Sequence of chain 11.C:
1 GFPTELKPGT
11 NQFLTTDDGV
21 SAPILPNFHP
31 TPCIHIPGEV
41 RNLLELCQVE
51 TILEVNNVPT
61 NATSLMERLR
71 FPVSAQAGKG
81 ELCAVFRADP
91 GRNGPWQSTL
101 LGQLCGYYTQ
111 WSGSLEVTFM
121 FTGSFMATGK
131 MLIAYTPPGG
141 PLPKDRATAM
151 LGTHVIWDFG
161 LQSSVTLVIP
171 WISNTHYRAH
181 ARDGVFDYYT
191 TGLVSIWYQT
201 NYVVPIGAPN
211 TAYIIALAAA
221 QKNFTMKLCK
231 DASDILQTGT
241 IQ

Binding-site contacts:
Ligand atom CAR contacts residue TYR201 of chain 11.A at 3.4 Å (hydrophobic).
Ligand atom CAG contacts residue TRP203 of chain 11.A at 3.7 Å (hydrophobic).
Ligand atom CAN contacts residue PHE135 of chain 11.A at 3.7 Å (hydrophobic).
Ligand atom CAX contacts residue TRP203 of chain 11.A at 3.5 Å (hydrophobic).
Ligand atom CAG contacts residue ASN228 of chain 11.A at 3.2 Å.
Ligand atom CAK contacts residue PHE135 of chain 11.A at 3.7 Å (hydrophobic).
Ligand atom CAJ contacts residue ILE24 of chain 11.C at 3.9 Å (hydrophobic).
Ligand atom CAA contacts residue SER178 of chain 11.A at 3.5 Å.
Ligand atom CBA contacts residue ASN228 of chain 11.A at 3.7 Å.
Ligand atom CAA contacts residue TYR153 of chain 11.A at 3.9 Å (hydrophobic).
Ligand atom CAL contacts residue PHE155 of chain 11.A at 3.7 Å (hydrophobic).
Ligand atom CAS contacts residue ASN228 of chain 11.A at 3.8 Å.
Ligand atom OAC contacts residue TRP203 of chain 11.A at 3.9 Å.
Ligand atom CAH contacts residue ASP112 of chain 11.A at 3.4 Å.
Ligand atom CAH contacts residue THR114 of chain 11.A at 3.8 Å.
Ligand atom CAJ contacts residue PHE155 of chain 11.A at 3.7 Å (hydrophobic).
Ligand atom CAA contacts residue VAL179 of chain 11.A at 3.4 Å (hydrophobic).
Ligand atom NBD contacts residue ASN228 of chain 11.A at 3.9 Å.
Ligand atom CAI contacts residue VAL192 of chain 11.A at 3.8 Å (hydrophobic).
Ligand atom NAT contacts residue PHE155 of chain 11.A at 3.9 Å.
Ligand atom CAE contacts residue GLN202 of chain 11.A at 3.4 Å.
Ligand atom OAC contacts residue ASP112 of chain 11.A at 3.7 Å.
Ligand atom CAF contacts residue THR114 of chain 11.A at 3.6 Å.
Ligand atom CAG contacts residue GLN202 of chain 11.A at 3.4 Å.
Ligand atom CAI contacts residue PHE135 of chain 11.A at 3.7 Å (hydrophobic).
Ligand atom CAN contacts residue ILE111 of chain 11.A at 3.6 Å (hydrophobic).
Ligand atom CBA contacts residue TRP203 of chain 11.A at 3.5 Å (hydrophobic).
Ligand atom CAM contacts residue PHE155 of chain 11.A at 3.8 Å (hydrophobic).
Ligand atom CAS contacts residue TRP203 of chain 11.A at 3.4 Å (hydrophobic).
Ligand atom OAC contacts residue ILE113 of chain 11.A at 3.3 Å (h-bond).
Ligand atom CAD contacts residue PHE137 of chain 11.A at 3.8 Å (hydrophobic).
Ligand atom NBC contacts residue TRP203 of chain 11.A at 3.8 Å.
Ligand atom CAM contacts residue PRO177 of chain 11.A at 3.7 Å (hydrophobic).
Ligand atom CAE contacts residue ASN228 of chain 11.A at 3.4 Å.
Ligand atom CAF contacts residue ASP112 of chain 11.A at 3.6 Å.
Ligand atom OAW contacts residue MET195 of chain 11.A at 3.2 Å.
Ligand atom CAA contacts residue PRO177 of chain 11.A at 3.2 Å (hydrophobic).
Ligand atom CAO contacts residue ILE111 of chain 11.A at 3.8 Å (hydrophobic).
Ligand atom NBD contacts residue TRP203 of chain 11.A at 3.2 Å.
Ligand atom CAS contacts residue TYR201 of chain 11.A at 3.6 Å (hydrophobic).

Sequence of chain 12.C:
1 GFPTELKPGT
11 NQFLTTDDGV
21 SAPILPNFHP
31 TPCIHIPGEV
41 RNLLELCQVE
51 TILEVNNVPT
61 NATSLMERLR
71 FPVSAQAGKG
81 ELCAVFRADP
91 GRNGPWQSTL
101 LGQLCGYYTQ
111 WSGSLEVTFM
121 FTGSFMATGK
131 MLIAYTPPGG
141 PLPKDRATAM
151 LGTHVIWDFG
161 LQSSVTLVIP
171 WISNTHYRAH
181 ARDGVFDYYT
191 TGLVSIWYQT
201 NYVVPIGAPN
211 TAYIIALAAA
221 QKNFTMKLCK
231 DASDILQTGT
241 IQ

Sequence of chain 11.A:
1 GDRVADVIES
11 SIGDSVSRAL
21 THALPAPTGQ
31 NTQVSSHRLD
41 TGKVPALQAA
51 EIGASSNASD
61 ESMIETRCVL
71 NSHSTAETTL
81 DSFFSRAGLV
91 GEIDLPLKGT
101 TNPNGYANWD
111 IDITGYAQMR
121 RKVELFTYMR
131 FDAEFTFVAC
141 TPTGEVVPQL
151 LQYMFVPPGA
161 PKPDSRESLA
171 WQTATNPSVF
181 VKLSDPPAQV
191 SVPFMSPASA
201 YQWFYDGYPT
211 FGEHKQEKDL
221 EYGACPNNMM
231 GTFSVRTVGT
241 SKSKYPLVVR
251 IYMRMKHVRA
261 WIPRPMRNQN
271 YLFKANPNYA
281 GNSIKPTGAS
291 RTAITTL

A small-molecule ligand and the protein it binds are described below.
Small molecule (SMILES): CCO/N=C/c1ccc(OCC[C@@H](C)CCN2CCN(c3ccncc3)C2=O)cc1